Sequence of chain 1.A:
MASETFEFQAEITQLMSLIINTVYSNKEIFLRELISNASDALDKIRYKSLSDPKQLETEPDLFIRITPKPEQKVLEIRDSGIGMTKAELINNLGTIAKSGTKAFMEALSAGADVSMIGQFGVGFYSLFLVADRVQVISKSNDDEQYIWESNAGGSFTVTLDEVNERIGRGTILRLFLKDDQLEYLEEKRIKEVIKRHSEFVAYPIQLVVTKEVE

A small-molecule ligand and the protein it binds are described below.
Small molecule (SMILES): CN1CC/C=C/CCCCCCC(=O)Cc2c(Cl)c(O)cc(O)c2C1=O

Binding-site contacts:
Ligand atom C15 contacts residue ASN37 of chain 1.A at 3.5 Å.
Ligand atom C19 contacts residue MET84 of chain 1.A at 3.9 Å (hydrophobic).
Ligand atom C16 contacts residue THR171 of chain 1.A at 4.0 Å.
Ligand atom N contacts residue ALA41 of chain 1.A at 3.4 Å.
Ligand atom O1 contacts residue LEU173 of chain 1.A at 3.4 Å.
Ligand atom C15 contacts residue LEU173 of chain 1.A at 3.7 Å (hydrophobic).
Ligand atom C6 contacts residue ASN92 of chain 1.A at 3.6 Å.
Ligand atom C12 contacts residue MET84 of chain 1.A at 3.5 Å (hydrophobic).
Ligand atom O contacts residue ASN37 of chain 1.A at 3.8 Å.
Ligand atom C13 contacts residue MET84 of chain 1.A at 3.8 Å (hydrophobic).
Ligand atom C17 contacts residue THR171 of chain 1.A at 3.8 Å.
Ligand atom CL contacts residue ASN37 of chain 1.A at 3.5 Å.
Ligand atom C17 contacts residue ALA41 of chain 1.A at 4.1 Å (hydrophobic).
Ligand atom C16 contacts residue ASP79 of chain 1.A at 3.3 Å.
Ligand atom C17 contacts residue ASN37 of chain 1.A at 4.0 Å.
Ligand atom O2 contacts residue THR171 of chain 1.A at 3.5 Å.
Ligand atom C3 contacts residue ASN92 of chain 1.A at 3.8 Å.
Ligand atom C contacts residue ALA41 of chain 1.A at 3.5 Å (hydrophobic).
Ligand atom C2 contacts residue MET84 of chain 1.A at 3.7 Å (hydrophobic).
Ligand atom O2 contacts residue ASN37 of chain 1.A at 4.0 Å.
Ligand atom C17 contacts residue ASP79 of chain 1.A at 3.3 Å.
Ligand atom C14 contacts residue ASN37 of chain 1.A at 3.8 Å.
Ligand atom C10 contacts residue LEU93 of chain 1.A at 3.6 Å (hydrophobic).
Ligand atom C contacts residue ASN37 of chain 1.A at 3.5 Å.
Ligand atom O3 contacts residue GLY83 of chain 1.A at 4.0 Å.
Ligand atom C1 contacts residue ALA41 of chain 1.A at 3.8 Å (hydrophobic).
Ligand atom O3 contacts residue MET84 of chain 1.A at 3.4 Å.
Ligand atom C19 contacts residue THR171 of chain 1.A at 4.0 Å.
Ligand atom O3 contacts residue THR171 of chain 1.A at 3.0 Å (h-bond).
Ligand atom O2 contacts residue ASP79 of chain 1.A at 2.4 Å (salt-bridge).
Ligand atom C16 contacts residue ASN37 of chain 1.A at 4.0 Å.
Ligand atom CL contacts residue PHE124 of chain 1.A at 3.1 Å.
Ligand atom C4 contacts residue ASN92 of chain 1.A at 3.6 Å.
Ligand atom C19 contacts residue ALA41 of chain 1.A at 3.7 Å (hydrophobic).
Ligand atom O1 contacts residue LEU34 of chain 1.A at 4.0 Å.
Ligand atom O1 contacts residue ASN37 of chain 1.A at 3.5 Å.
Ligand atom C16 contacts residue ALA38 of chain 1.A at 4.1 Å (hydrophobic).
Ligand atom C1 contacts residue ILE82 of chain 1.A at 3.4 Å (hydrophobic).
Ligand atom O2 contacts residue ALA41 of chain 1.A at 3.2 Å.
Ligand atom C18 contacts residue MET84 of chain 1.A at 4.0 Å (hydrophobic).